Sequence of chain 21.A:
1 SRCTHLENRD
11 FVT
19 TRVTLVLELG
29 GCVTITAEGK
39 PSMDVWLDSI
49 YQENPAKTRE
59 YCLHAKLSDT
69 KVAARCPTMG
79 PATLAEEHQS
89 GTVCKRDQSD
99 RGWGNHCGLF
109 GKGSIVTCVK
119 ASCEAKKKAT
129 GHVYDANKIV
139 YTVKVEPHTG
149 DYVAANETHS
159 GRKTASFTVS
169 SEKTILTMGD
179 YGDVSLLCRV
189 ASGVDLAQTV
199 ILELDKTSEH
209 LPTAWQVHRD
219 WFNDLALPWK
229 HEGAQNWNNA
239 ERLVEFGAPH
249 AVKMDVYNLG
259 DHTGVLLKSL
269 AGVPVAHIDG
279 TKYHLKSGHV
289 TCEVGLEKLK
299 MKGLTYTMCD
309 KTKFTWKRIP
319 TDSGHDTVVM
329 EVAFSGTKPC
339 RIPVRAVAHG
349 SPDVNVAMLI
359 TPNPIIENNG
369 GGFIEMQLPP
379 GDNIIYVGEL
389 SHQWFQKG

The small molecule below binds the protein below.
Small molecule (SMILES): CC(=O)N[C@@H]1[C@@H](O)[C@H](O)[C@@H](CO)O[C@H]1O

Binding-site contacts:
Ligand atom C3 contacts residue ASN154 of chain 21.A at 3.8 Å.
Ligand atom C5 contacts residue ASN154 of chain 21.A at 3.6 Å.
Ligand atom O6 contacts residue HIS104 of chain 21.C at 3.6 Å.
Ligand atom C7 contacts residue ASN154 of chain 21.A at 3.5 Å.
Ligand atom C4 contacts residue ASN154 of chain 21.A at 4.2 Å.
Ligand atom O7 contacts residue ASN154 of chain 21.A at 3.2 Å (h-bond).
Ligand atom C1 contacts residue HIS104 of chain 21.C at 3.5 Å.
Ligand atom C4 contacts residue HIS104 of chain 21.C at 4.0 Å.
Ligand atom C2 contacts residue HIS104 of chain 21.C at 4.2 Å.
Ligand atom C5 contacts residue HIS104 of chain 21.C at 3.4 Å.
Ligand atom O5 contacts residue HIS104 of chain 21.C at 3.7 Å.
Ligand atom O5 contacts residue ASN154 of chain 21.A at 2.3 Å (h-bond).
Ligand atom C6 contacts residue HIS104 of chain 21.C at 3.8 Å.
Ligand atom N2 contacts residue ASN154 of chain 21.A at 3.0 Å (h-bond).
Ligand atom C1 contacts residue ASN154 of chain 21.A at 1.4 Å.
Ligand atom C3 contacts residue HIS104 of chain 21.C at 3.7 Å.
Ligand atom C2 contacts residue ASN154 of chain 21.A at 2.5 Å.
Ligand atom O4 contacts residue HIS104 of chain 21.C at 3.8 Å.

Sequence of chain 21.C:
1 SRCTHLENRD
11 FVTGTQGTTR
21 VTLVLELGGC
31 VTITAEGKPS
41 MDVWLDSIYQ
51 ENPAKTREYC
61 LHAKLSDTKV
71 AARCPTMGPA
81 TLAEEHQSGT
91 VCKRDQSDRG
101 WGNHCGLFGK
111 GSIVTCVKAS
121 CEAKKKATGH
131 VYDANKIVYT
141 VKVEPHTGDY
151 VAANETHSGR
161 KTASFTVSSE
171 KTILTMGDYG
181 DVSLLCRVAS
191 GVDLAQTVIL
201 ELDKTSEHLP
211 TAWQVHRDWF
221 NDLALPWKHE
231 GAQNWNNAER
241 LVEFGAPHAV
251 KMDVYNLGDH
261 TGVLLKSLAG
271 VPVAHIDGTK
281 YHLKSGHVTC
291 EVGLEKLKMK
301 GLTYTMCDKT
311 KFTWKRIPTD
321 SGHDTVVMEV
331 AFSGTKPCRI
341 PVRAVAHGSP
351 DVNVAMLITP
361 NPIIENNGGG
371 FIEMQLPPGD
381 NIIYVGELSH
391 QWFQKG